Sequence of chain 1.A:
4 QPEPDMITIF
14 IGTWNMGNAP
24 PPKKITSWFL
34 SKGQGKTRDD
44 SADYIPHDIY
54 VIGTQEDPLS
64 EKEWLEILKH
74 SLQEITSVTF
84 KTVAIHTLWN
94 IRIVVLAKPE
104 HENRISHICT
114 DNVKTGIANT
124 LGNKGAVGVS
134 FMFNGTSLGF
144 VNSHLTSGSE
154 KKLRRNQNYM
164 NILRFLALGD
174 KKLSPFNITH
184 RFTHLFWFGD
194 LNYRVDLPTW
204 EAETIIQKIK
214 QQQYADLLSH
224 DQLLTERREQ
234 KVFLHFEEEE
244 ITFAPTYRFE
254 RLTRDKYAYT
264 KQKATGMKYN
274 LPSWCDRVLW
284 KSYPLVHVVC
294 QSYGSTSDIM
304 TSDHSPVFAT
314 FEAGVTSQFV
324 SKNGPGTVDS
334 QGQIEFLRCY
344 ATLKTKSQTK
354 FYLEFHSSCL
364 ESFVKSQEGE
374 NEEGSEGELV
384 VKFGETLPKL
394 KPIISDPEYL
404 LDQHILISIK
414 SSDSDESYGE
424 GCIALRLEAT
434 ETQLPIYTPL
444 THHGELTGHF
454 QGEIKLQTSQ

The small molecule below binds the protein below.
Small molecule (SMILES): Cc1ccsc1CNC(C)(C)CO

Binding-site contacts:
Ligand atom C1 contacts residue ARG231 of chain 1.A at 4.2 Å.
Ligand atom C contacts residue ARG231 of chain 1.A at 3.9 Å.
Ligand atom C7 contacts residue GLU240 of chain 1.A at 3.0 Å.
Ligand atom C8 contacts residue GLU240 of chain 1.A at 4.4 Å.
Ligand atom C3 contacts residue ARG231 of chain 1.A at 3.1 Å.
Ligand atom C contacts residue ARG230 of chain 1.A at 3.5 Å.
Ligand atom C2 contacts residue ARG231 of chain 1.A at 3.7 Å.
Ligand atom S contacts residue ARG231 of chain 1.A at 3.9 Å.
Ligand atom C6 contacts residue GLU240 of chain 1.A at 4.4 Å.